The protein below binds the small molecule below.
Small molecule (SMILES): O=c1ccn([C@@H]2O[C@H](CO[P](=O)(O)O[P](=O)(O)O[C@H]3O[C@H](CO)[C@H](O)[C@H](O)[C@H]3O)[C@@H](O)[C@H]2O)c(=O)[nH]1

Binding-site contacts:
Ligand atom O3' contacts residue ARG112 of chain 1.A at 3.0 Å.
Ligand atom O3B contacts residue ASP136 of chain 1.A at 3.4 Å (salt-bridge).
Ligand atom O2 contacts residue ARG75 of chain 1.A at 3.3 Å.
Ligand atom O2' contacts residue ASP136 of chain 1.A at 2.5 Å (salt-bridge).
Ligand atom O2B contacts residue MN1 of chain 1.D at 2.2 Å.
Ligand atom O3D contacts residue ASP136 of chain 1.A at 3.1 Å.
Ligand atom PA contacts residue MN1 of chain 1.D at 3.4 Å.
Ligand atom C6 contacts residue PHE110 of chain 1.A at 3.3 Å (hydrophobic).
Ligand atom C5 contacts residue ASP234 of chain 1.A at 3.2 Å.
Ligand atom O1A contacts residue HIS231 of chain 1.A at 3.1 Å (h-bond).
Ligand atom O3' contacts residue GLY176 of chain 1.A at 2.9 Å (h-bond).
Ligand atom O2A contacts residue HIS231 of chain 1.A at 3.4 Å.
Ligand atom O2A contacts residue ARG75 of chain 1.A at 2.8 Å (salt-bridge).
Ligand atom C4' contacts residue GLU201 of chain 1.A at 3.3 Å.
Ligand atom PB contacts residue MN1 of chain 1.D at 3.4 Å.
Ligand atom O3D contacts residue VAL137 of chain 1.A at 3.2 Å (h-bond).
Ligand atom C2' contacts residue ASP136 of chain 1.A at 3.2 Å.
Ligand atom O3' contacts residue ASP136 of chain 1.A at 3.0 Å (salt-bridge).
Ligand atom O2D contacts residue VAL137 of chain 1.A at 2.9 Å (h-bond).
Ligand atom O1A contacts residue MN1 of chain 1.D at 2.1 Å.
Ligand atom O2' contacts residue GLY176 of chain 1.A at 3.1 Å (h-bond).
Ligand atom O6' contacts residue GLU201 of chain 1.A at 3.1 Å (salt-bridge).
Ligand atom O2D contacts residue PRO71 of chain 1.A at 2.8 Å (h-bond).
Ligand atom C2D contacts residue PRO71 of chain 1.A at 3.4 Å (hydrophobic).
Ligand atom O1A contacts residue ASP138 of chain 1.A at 3.1 Å (salt-bridge).
Ligand atom C6' contacts residue TRP198 of chain 1.A at 3.3 Å (hydrophobic).
Ligand atom C4 contacts residue ASP234 of chain 1.A at 3.2 Å.
Ligand atom N1 contacts residue PHE110 of chain 1.A at 3.3 Å.
Ligand atom O6' contacts residue GLY199 of chain 1.A at 2.8 Å (h-bond).
Ligand atom C2D contacts residue VAL137 of chain 1.A at 3.4 Å (hydrophobic).
Ligand atom O1B contacts residue TRP198 of chain 1.A at 2.7 Å (h-bond).
Ligand atom O4 contacts residue ARG73 of chain 1.A at 3.5 Å (salt-bridge).
Ligand atom O4 contacts residue ASP234 of chain 1.A at 3.1 Å (salt-bridge).
Ligand atom C3' contacts residue ASP136 of chain 1.A at 2.9 Å.
Ligand atom O2 contacts residue PHE72 of chain 1.A at 3.3 Å.
Ligand atom O3A contacts residue TRP198 of chain 1.A at 3.4 Å (h-bond).
Ligand atom N3 contacts residue ARG73 of chain 1.A at 2.8 Å (salt-bridge).
Ligand atom O2B contacts residue LYS163 of chain 1.A at 3.3 Å (salt-bridge).
Ligand atom O2 contacts residue ARG73 of chain 1.A at 3.0 Å (salt-bridge).
Ligand atom O4' contacts residue GLU201 of chain 1.A at 2.7 Å (salt-bridge).

Sequence of chain 1.A:
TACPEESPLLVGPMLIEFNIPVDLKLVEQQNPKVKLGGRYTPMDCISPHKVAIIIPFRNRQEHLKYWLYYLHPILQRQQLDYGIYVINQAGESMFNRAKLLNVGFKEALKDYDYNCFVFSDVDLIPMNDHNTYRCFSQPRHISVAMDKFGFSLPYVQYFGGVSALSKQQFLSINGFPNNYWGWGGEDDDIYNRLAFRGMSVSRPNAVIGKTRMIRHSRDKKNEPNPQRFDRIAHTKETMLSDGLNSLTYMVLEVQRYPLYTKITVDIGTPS